Binding-site contacts:
Ligand atom OAQ contacts residue MKU1 of chain 2.C at 0.8 Å.
Ligand atom CAB contacts residue MKU1 of chain 2.C at 1.3 Å.
Ligand atom CAD contacts residue LYS47 of chain 2.A at 3.3 Å.
Ligand atom CBC contacts residue MKU1 of chain 2.C at 0.3 Å.
Ligand atom CAS contacts residue LEU49 of chain 1.A at 2.8 Å (hydrophobic).
Ligand atom CAR contacts residue MKU1 of chain 2.C at 2.4 Å.
Ligand atom CAL contacts residue MKU1 of chain 2.C at 0.9 Å.
Ligand atom CBB contacts residue MKU1 of chain 2.C at 0.9 Å.
Ligand atom CBA contacts residue MKU1 of chain 2.C at 0.8 Å.
Ligand atom OAP contacts residue LYS47 of chain 2.A at 3.0 Å (salt-bridge).
Ligand atom CAS contacts residue MKU1 of chain 2.C at 0.5 Å.
Ligand atom OAG contacts residue MKU1 of chain 2.C at 1.7 Å (h-bond).
Ligand atom CAY contacts residue MKU1 of chain 2.C at 0.9 Å.
Ligand atom CAM contacts residue LYS47 of chain 2.A at 3.2 Å.
Ligand atom OAH contacts residue VAL153 of chain 1.A at 3.2 Å.
Ligand atom OAH contacts residue MKU1 of chain 2.C at 1.9 Å (h-bond).
Ligand atom CAM contacts residue MKU1 of chain 2.C at 1.9 Å.
Ligand atom CAX contacts residue MKU1 of chain 2.C at 1.2 Å.
Ligand atom CAV contacts residue MKU1 of chain 2.C at 2.9 Å.
Ligand atom CAK contacts residue MKU1 of chain 2.C at 1.7 Å.
Ligand atom CAN contacts residue MKU1 of chain 2.C at 0.8 Å.
Ligand atom CAC contacts residue SER149 of chain 1.A at 3.3 Å.
Ligand atom OAF contacts residue ALA140 of chain 1.A at 3.0 Å.
Ligand atom CAA contacts residue MKU1 of chain 2.C at 1.7 Å.
Ligand atom OAH contacts residue LEU49 of chain 2.A at 3.2 Å.
Ligand atom CAU contacts residue LYS47 of chain 2.A at 3.1 Å.
Ligand atom CAX contacts residue LEU49 of chain 1.A at 3.2 Å (hydrophobic).
Ligand atom CAL contacts residue LEU49 of chain 1.A at 3.2 Å (hydrophobic).
Ligand atom CAX contacts residue ALA140 of chain 2.A at 3.3 Å (hydrophobic).
Ligand atom CAT contacts residue MKU1 of chain 2.C at 1.6 Å.
Ligand atom OAF contacts residue MKU1 of chain 2.C at 0.5 Å.
Ligand atom CAS contacts residue ALA140 of chain 2.A at 3.3 Å (hydrophobic).
Ligand atom OAG contacts residue LEU49 of chain 1.A at 2.8 Å.
Ligand atom OAO contacts residue MKU1 of chain 2.C at 1.8 Å.
Ligand atom CAW contacts residue MKU1 of chain 2.C at 0.8 Å.
Ligand atom OAF contacts residue LEU49 of chain 2.A at 3.2 Å.
Ligand atom CAZ contacts residue MKU1 of chain 2.C at 1.0 Å.
Ligand atom CAE contacts residue THR138 of chain 1.A at 3.3 Å.
Ligand atom CAU contacts residue MKU1 of chain 2.C at 3.0 Å.
Ligand atom OAG contacts residue ALA140 of chain 2.A at 3.3 Å.

Sequence of chain 1.A:
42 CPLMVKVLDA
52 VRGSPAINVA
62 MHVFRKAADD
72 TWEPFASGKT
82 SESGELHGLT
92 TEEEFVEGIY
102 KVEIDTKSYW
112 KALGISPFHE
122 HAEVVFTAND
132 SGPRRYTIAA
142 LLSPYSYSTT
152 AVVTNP

Sequence of chain 2.A:
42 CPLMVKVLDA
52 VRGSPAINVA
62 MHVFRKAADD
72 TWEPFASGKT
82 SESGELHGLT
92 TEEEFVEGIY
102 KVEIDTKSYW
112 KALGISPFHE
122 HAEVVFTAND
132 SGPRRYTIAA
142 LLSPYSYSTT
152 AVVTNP

A small-molecule ligand and the protein it binds are described below.
Small molecule (SMILES): COc1c(O)cc2oc3cc4c(c(O)c3c(=O)c2c1CC=C(C)C)CCC(C)(C)O4